A protein and the small-molecule ligand that binds it are described below.
Small molecule (SMILES): O=C(O)/C(O)=C/C=C/C(=O)c1ccccc1

Sequence of chain 1.A:
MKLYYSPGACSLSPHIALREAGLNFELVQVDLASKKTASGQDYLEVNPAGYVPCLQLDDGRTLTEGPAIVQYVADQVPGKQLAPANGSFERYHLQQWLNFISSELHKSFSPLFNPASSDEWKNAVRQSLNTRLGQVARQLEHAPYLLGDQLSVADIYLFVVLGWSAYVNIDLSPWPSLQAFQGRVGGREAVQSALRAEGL

Binding-site contacts:
Ligand atom CA2 contacts residue SER110 of chain 1.A at 4.2 Å.
Ligand atom CA3 contacts residue TRP164 of chain 1.A at 4.2 Å (hydrophobic).
Ligand atom OA1 contacts residue HIS106 of chain 1.A at 3.3 Å.
Ligand atom CA5 contacts residue GSH1 of chain 1.E at 4.0 Å.
Ligand atom CA3 contacts residue PHE113 of chain 1.A at 4.3 Å (hydrophobic).
Ligand atom OA2 contacts residue GSH1 of chain 1.E at 3.4 Å (h-bond).
Ligand atom CB5 contacts residue PHE113 of chain 1.A at 3.5 Å (hydrophobic).
Ligand atom CA6 contacts residue GLY8 of chain 1.A at 4.2 Å.
Ligand atom CB2 contacts residue ALA9 of chain 1.A at 3.9 Å (hydrophobic).
Ligand atom CB1 contacts residue TRP164 of chain 1.A at 4.2 Å (hydrophobic).
Ligand atom CB6 contacts residue TRP164 of chain 1.A at 3.5 Å (hydrophobic).
Ligand atom CB3 contacts residue PRO7 of chain 1.A at 3.9 Å (hydrophobic).
Ligand atom CB1 contacts residue GLY8 of chain 1.A at 3.7 Å.
Ligand atom OA2 contacts residue HIS106 of chain 1.A at 4.2 Å.
Ligand atom OA2 contacts residue SER110 of chain 1.A at 2.7 Å (h-bond).
Ligand atom OA1 contacts residue SER110 of chain 1.A at 2.5 Å (h-bond).
Ligand atom CB6 contacts residue GLY8 of chain 1.A at 4.0 Å.
Ligand atom CA5 contacts residue ALA9 of chain 1.A at 3.9 Å (hydrophobic).
Ligand atom CB2 contacts residue GLY8 of chain 1.A at 3.5 Å.
Ligand atom CB6 contacts residue PHE113 of chain 1.A at 3.2 Å (hydrophobic).
Ligand atom CB1 contacts residue PHE113 of chain 1.A at 4.2 Å (hydrophobic).
Ligand atom CA1 contacts residue SER110 of chain 1.A at 2.9 Å.
Ligand atom OA4 contacts residue ALA9 of chain 1.A at 3.7 Å.
Ligand atom OA1 contacts residue TRP164 of chain 1.A at 4.1 Å.
Ligand atom CA3 contacts residue GSH1 of chain 1.E at 3.2 Å.
Ligand atom CB5 contacts residue TRP164 of chain 1.A at 3.5 Å (hydrophobic).
Ligand atom CA4 contacts residue GSH1 of chain 1.E at 3.7 Å.
Ligand atom CB5 contacts residue TYR167 of chain 1.A at 3.6 Å (hydrophobic).
Ligand atom CA6 contacts residue ALA9 of chain 1.A at 3.7 Å (hydrophobic).
Ligand atom CA2 contacts residue GSH1 of chain 1.E at 3.5 Å.
Ligand atom CA1 contacts residue GSH1 of chain 1.E at 3.9 Å.
Ligand atom OA1 contacts residue GSH1 of chain 1.E at 4.1 Å.
Ligand atom CA5 contacts residue TRP164 of chain 1.A at 3.9 Å (hydrophobic).
Ligand atom CB4 contacts residue GLY8 of chain 1.A at 4.3 Å.
Ligand atom CB3 contacts residue GLY8 of chain 1.A at 3.9 Å.
Ligand atom CB1 contacts residue ALA9 of chain 1.A at 4.2 Å (hydrophobic).
Ligand atom CB4 contacts residue TYR167 of chain 1.A at 3.5 Å (hydrophobic).
Ligand atom CA1 contacts residue HIS106 of chain 1.A at 3.9 Å.
Ligand atom CB2 contacts residue PRO7 of chain 1.A at 3.6 Å (hydrophobic).
Ligand atom OA3 contacts residue GSH1 of chain 1.E at 3.6 Å.